Sequence of chain 1.A:
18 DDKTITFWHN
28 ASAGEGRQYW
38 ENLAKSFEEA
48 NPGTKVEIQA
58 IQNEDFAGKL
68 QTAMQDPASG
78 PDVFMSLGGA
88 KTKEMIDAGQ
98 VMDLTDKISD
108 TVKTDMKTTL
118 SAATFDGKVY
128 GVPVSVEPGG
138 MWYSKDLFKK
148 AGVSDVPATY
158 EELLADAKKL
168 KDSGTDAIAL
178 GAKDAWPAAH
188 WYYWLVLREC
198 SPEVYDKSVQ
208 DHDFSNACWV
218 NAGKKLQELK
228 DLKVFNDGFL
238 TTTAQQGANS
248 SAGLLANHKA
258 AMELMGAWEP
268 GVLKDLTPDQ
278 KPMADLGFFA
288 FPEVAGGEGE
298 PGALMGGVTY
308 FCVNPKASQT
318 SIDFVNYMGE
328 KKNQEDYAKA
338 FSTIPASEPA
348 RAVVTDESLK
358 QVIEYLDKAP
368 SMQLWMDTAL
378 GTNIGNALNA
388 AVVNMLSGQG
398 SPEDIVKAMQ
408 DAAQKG

A protein and the small-molecule ligand that binds it are described below.
Small molecule (SMILES): O[C@@H]1[C@@H](O)[C@H](O[C@@H]2CO[C@@H](O[C@@H]3CO[C@@H](O)[C@H](O)[C@H]3O)[C@H](O)[C@H]2O)OC[C@H]1O

Binding-site contacts:
Ligand atom O5 contacts residue GLN242 of chain 1.A at 3.0 Å (h-bond).
Ligand atom C5 contacts residue TRP265 of chain 1.A at 3.7 Å (hydrophobic).
Ligand atom O5 contacts residue PHE338 of chain 1.A at 3.9 Å.
Ligand atom O2 contacts residue TRP183 of chain 1.A at 3.9 Å.
Ligand atom O4 contacts residue TRP265 of chain 1.A at 3.6 Å.
Ligand atom O3 contacts residue ASN27 of chain 1.A at 3.9 Å.
Ligand atom C5 contacts residue TRP372 of chain 1.A at 3.4 Å (hydrophobic).
Ligand atom O5 contacts residue TRP372 of chain 1.A at 3.7 Å.
Ligand atom O1 contacts residue PHE338 of chain 1.A at 4.0 Å.
Ligand atom C1 contacts residue GLN242 of chain 1.A at 3.6 Å.
Ligand atom C1 contacts residue ASN27 of chain 1.A at 4.0 Å.
Ligand atom C3 contacts residue TRP183 of chain 1.A at 3.6 Å (hydrophobic).
Ligand atom C4 contacts residue ASP374 of chain 1.A at 3.3 Å.
Ligand atom C4 contacts residue TRP265 of chain 1.A at 3.7 Å (hydrophobic).
Ligand atom C3 contacts residue ASN60 of chain 1.A at 3.6 Å.
Ligand atom C3 contacts residue ASP374 of chain 1.A at 3.7 Å.
Ligand atom O2 contacts residue ASN27 of chain 1.A at 3.3 Å (h-bond).
Ligand atom O1 contacts residue ALA28 of chain 1.A at 3.3 Å.
Ligand atom O2 contacts residue SER29 of chain 1.A at 3.0 Å (h-bond).
Ligand atom C2 contacts residue SER29 of chain 1.A at 3.8 Å.
Ligand atom O4 contacts residue TRP372 of chain 1.A at 3.9 Å.
Ligand atom O4 contacts residue TYR190 of chain 1.A at 4.0 Å.
Ligand atom C3 contacts residue GLN242 of chain 1.A at 3.5 Å.
Ligand atom C5 contacts residue TRP183 of chain 1.A at 3.8 Å (hydrophobic).
Ligand atom C2 contacts residue ASN27 of chain 1.A at 3.6 Å.
Ligand atom C4 contacts residue HIS187 of chain 1.A at 3.8 Å.
Ligand atom O4 contacts residue ASP374 of chain 1.A at 2.8 Å (salt-bridge).
Ligand atom O1 contacts residue SER29 of chain 1.A at 3.3 Å (h-bond).
Ligand atom O4 contacts residue TRP183 of chain 1.A at 3.7 Å.
Ligand atom O2 contacts residue ASN60 of chain 1.A at 3.3 Å (h-bond).
Ligand atom O3 contacts residue GLN242 of chain 1.A at 2.7 Å (h-bond).
Ligand atom O2 contacts residue ALA30 of chain 1.A at 3.5 Å (h-bond).
Ligand atom C5 contacts residue HIS187 of chain 1.A at 3.5 Å.
Ligand atom O4 contacts residue GLN242 of chain 1.A at 3.3 Å (h-bond).
Ligand atom O3 contacts residue ASP374 of chain 1.A at 2.8 Å (salt-bridge).
Ligand atom O4 contacts residue ASN60 of chain 1.A at 3.8 Å.
Ligand atom O4 contacts residue HIS187 of chain 1.A at 2.9 Å (h-bond).
Ligand atom O3 contacts residue ASN60 of chain 1.A at 3.9 Å.
Ligand atom O5 contacts residue TRP265 of chain 1.A at 3.3 Å.
Ligand atom O1 contacts residue ALA30 of chain 1.A at 3.5 Å (h-bond).